Sequence of chain 1.A:
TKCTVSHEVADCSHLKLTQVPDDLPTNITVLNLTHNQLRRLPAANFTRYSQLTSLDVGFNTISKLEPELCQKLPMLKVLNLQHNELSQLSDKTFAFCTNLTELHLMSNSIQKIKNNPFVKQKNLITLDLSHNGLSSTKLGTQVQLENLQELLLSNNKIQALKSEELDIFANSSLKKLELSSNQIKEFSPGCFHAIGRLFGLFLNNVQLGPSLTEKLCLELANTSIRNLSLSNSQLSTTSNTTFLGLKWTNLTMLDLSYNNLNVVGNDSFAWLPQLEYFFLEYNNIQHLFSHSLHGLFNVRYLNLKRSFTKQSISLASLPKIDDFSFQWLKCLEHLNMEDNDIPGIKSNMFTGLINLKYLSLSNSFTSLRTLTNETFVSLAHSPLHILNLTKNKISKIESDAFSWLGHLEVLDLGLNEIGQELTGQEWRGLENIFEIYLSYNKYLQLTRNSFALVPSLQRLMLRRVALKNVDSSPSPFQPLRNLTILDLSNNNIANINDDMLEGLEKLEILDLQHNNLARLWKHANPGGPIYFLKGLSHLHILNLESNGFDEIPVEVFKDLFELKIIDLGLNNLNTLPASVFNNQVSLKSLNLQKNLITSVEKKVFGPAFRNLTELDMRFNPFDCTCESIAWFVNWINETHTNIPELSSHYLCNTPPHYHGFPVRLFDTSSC

The small molecule below binds the protein below.
Small molecule (SMILES): CC(=O)N[C@H]1[C@H](O[C@H]2[C@H](O)[C@@H](NC(C)=O)CO[C@@H]2CO)O[C@H](CO)[C@@H](O)[C@@H]1O

Binding-site contacts:
Ligand atom N2 contacts residue PRO46 of chain 1.A at 3.8 Å.
Ligand atom C5 contacts residue ASN49 of chain 1.A at 3.7 Å.
Ligand atom O5 contacts residue ASN49 of chain 1.A at 2.4 Å (h-bond).
Ligand atom O7 contacts residue VAL24 of chain 1.A at 3.1 Å (h-bond).
Ligand atom C1 contacts residue ASN49 of chain 1.A at 1.4 Å.
Ligand atom O3 contacts residue GLN23 of chain 1.A at 3.9 Å.
Ligand atom O7 contacts residue PRO46 of chain 1.A at 4.3 Å.
Ligand atom O7 contacts residue ASN49 of chain 1.A at 3.5 Å (h-bond).
Ligand atom C8 contacts residue THR22 of chain 1.A at 3.6 Å.
Ligand atom C7 contacts residue ASN49 of chain 1.A at 3.6 Å.
Ligand atom C5 contacts residue GLN23 of chain 1.A at 4.0 Å.
Ligand atom C3 contacts residue ASN49 of chain 1.A at 3.8 Å.
Ligand atom C2 contacts residue ASN49 of chain 1.A at 2.5 Å.
Ligand atom O7 contacts residue GLN23 of chain 1.A at 3.6 Å.
Ligand atom C7 contacts residue GLN23 of chain 1.A at 4.2 Å.
Ligand atom C7 contacts residue PRO46 of chain 1.A at 4.0 Å (hydrophobic).
Ligand atom C4 contacts residue GLN23 of chain 1.A at 4.3 Å.
Ligand atom O5 contacts residue GLN23 of chain 1.A at 4.2 Å.
Ligand atom C8 contacts residue GLN23 of chain 1.A at 4.0 Å.
Ligand atom C7 contacts residue VAL24 of chain 1.A at 4.2 Å (hydrophobic).
Ligand atom C6 contacts residue GLN23 of chain 1.A at 3.1 Å.
Ligand atom C4 contacts residue ASN49 of chain 1.A at 4.3 Å.
Ligand atom O6 contacts residue GLN23 of chain 1.A at 3.8 Å.
Ligand atom N2 contacts residue ASN49 of chain 1.A at 2.8 Å (h-bond).